Binding-site contacts:
Ligand atom O1 contacts residue MET108 of chain 1.C at 3.4 Å (h-bond).
Ligand atom C12 contacts residue LEU32 of chain 1.C at 3.3 Å (hydrophobic).
Ligand atom C23 contacts residue PHE185 of chain 1.C at 3.7 Å (hydrophobic).
Ligand atom C22 contacts residue GLY183 of chain 1.C at 3.1 Å.
Ligand atom C25 contacts residue PHE185 of chain 1.C at 3.4 Å (hydrophobic).
Ligand atom C4 contacts residue TYR107 of chain 1.C at 3.8 Å (hydrophobic).
Ligand atom C17 contacts residue ALA58 of chain 1.C at 3.6 Å (hydrophobic).
Ligand atom C10 contacts residue GLY111 of chain 1.C at 3.8 Å.
Ligand atom C23 contacts residue LEU173 of chain 1.C at 3.7 Å (hydrophobic).
Ligand atom C6 contacts residue ARG109 of chain 1.C at 3.5 Å.
Ligand atom C17 contacts residue GLU106 of chain 1.C at 3.7 Å.
Ligand atom C23 contacts residue GLY183 of chain 1.C at 3.1 Å.
Ligand atom C13 contacts residue GLY33 of chain 1.C at 3.7 Å.
Ligand atom C18 contacts residue PHE105 of chain 1.C at 3.6 Å (hydrophobic).
Ligand atom C5 contacts residue GLY111 of chain 1.C at 3.8 Å.
Ligand atom C17 contacts residue LEU173 of chain 1.C at 3.2 Å (hydrophobic).
Ligand atom C3 contacts residue TYR107 of chain 1.C at 3.5 Å (hydrophobic).
Ligand atom C22 contacts residue LEU173 of chain 1.C at 3.8 Å (hydrophobic).
Ligand atom O1 contacts residue TYR107 of chain 1.C at 3.5 Å.
Ligand atom C16 contacts residue LEU173 of chain 1.C at 3.4 Å (hydrophobic).
Ligand atom O1 contacts residue ALA58 of chain 1.C at 3.6 Å.
Ligand atom O2 contacts residue ARG115 of chain 1.C at 3.8 Å.
Ligand atom C10 contacts residue LEU32 of chain 1.C at 3.8 Å (hydrophobic).
Ligand atom C15 contacts residue LEU173 of chain 1.C at 3.8 Å (hydrophobic).
Ligand atom C8 contacts residue ARG115 of chain 1.C at 3.8 Å.
Ligand atom C18 contacts residue LEU173 of chain 1.C at 3.5 Å (hydrophobic).
Ligand atom C25 contacts residue GLY186 of chain 1.C at 3.4 Å.
Ligand atom C26 contacts residue GLY186 of chain 1.C at 3.2 Å.
Ligand atom C3 contacts residue GLY111 of chain 1.C at 3.5 Å.
Ligand atom C25 contacts residue MET187 of chain 1.C at 3.8 Å (hydrophobic).
Ligand atom C4 contacts residue GLY111 of chain 1.C at 3.6 Å.
Ligand atom C4 contacts residue MET108 of chain 1.C at 3.8 Å (hydrophobic).
Ligand atom C16 contacts residue ALA58 of chain 1.C at 3.8 Å (hydrophobic).
Ligand atom C4 contacts residue ARG109 of chain 1.C at 3.8 Å.
Ligand atom C26 contacts residue PHE185 of chain 1.C at 3.7 Å (hydrophobic).
Ligand atom C11 contacts residue GLY111 of chain 1.C at 3.8 Å.
Ligand atom C2 contacts residue GLY111 of chain 1.C at 3.6 Å.
Ligand atom C3 contacts residue MET108 of chain 1.C at 3.2 Å (hydrophobic).
Ligand atom C12 contacts residue GLY33 of chain 1.C at 3.6 Å.
Ligand atom C24 contacts residue PHE185 of chain 1.C at 3.4 Å (hydrophobic).

This protein binds this small molecule.
Small molecule (SMILES): O=C(Nc1ccc(N2CCOCC2)cc1N1CCOCC1)c1cccc(Oc2ccccc2)c1

Sequence of chain 1.C:
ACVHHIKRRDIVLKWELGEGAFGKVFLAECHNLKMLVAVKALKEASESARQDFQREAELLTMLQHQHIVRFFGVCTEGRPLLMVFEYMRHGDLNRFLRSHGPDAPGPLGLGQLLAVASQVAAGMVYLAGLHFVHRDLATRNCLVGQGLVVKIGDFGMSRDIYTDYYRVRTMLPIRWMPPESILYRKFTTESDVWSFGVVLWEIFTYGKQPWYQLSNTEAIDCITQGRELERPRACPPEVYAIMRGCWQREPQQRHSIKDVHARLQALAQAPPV